Binding-site contacts:
Ligand atom C02 contacts residue KUG1 of chain 1.N at 0.3 Å.
Ligand atom O15 contacts residue GLY118 of chain 1.C at 3.1 Å (h-bond).
Ligand atom C12 contacts residue KUG1 of chain 1.N at 0.5 Å.
Ligand atom C11 contacts residue KUG1 of chain 1.N at 0.6 Å.
Ligand atom C07 contacts residue KUG1 of chain 1.N at 0.4 Å.
Ligand atom C14 contacts residue ARG52 of chain 1.C at 3.3 Å.
Ligand atom C14 contacts residue KUG1 of chain 1.N at 0.9 Å.
Ligand atom O17 contacts residue SO41 of chain 1.O at 3.0 Å (h-bond).
Ligand atom O15 contacts residue KUG1 of chain 1.N at 0.7 Å (h-bond).
Ligand atom C03 contacts residue SO41 of chain 1.S at 3.4 Å.
Ligand atom O15 contacts residue SO41 of chain 1.O at 3.1 Å (h-bond).
Ligand atom C12 contacts residue THR48 of chain 1.C at 3.5 Å.
Ligand atom C10 contacts residue KUG1 of chain 1.N at 0.9 Å.
Ligand atom O16 contacts residue ALA117 of chain 1.C at 3.6 Å.
Ligand atom C03 contacts residue LEU150 of chain 1.D at 3.3 Å (hydrophobic).
Ligand atom C01 contacts residue KUG1 of chain 1.N at 0.2 Å.
Ligand atom O16 contacts residue KUG1 of chain 1.N at 0.7 Å (h-bond).
Ligand atom C13 contacts residue THR48 of chain 1.C at 3.4 Å.
Ligand atom C02 contacts residue SO41 of chain 1.S at 2.8 Å.
Ligand atom O15 contacts residue LYS22 of chain 1.C at 2.4 Å (salt-bridge).
Ligand atom C04 contacts residue THR18 of chain 1.C at 3.5 Å.
Ligand atom C08 contacts residue KUG1 of chain 1.N at 0.7 Å.
Ligand atom O15 contacts residue GLY19 of chain 1.C at 3.5 Å (h-bond).
Ligand atom C10 contacts residue THR18 of chain 1.C at 3.2 Å.
Ligand atom O17 contacts residue LYS22 of chain 1.C at 3.0 Å (salt-bridge).
Ligand atom C06 contacts residue KUG1 of chain 1.N at 0.1 Å.
Ligand atom C04 contacts residue KUG1 of chain 1.N at 0.3 Å.
Ligand atom C08 contacts residue SO41 of chain 1.O at 3.1 Å.
Ligand atom O17 contacts residue KUG1 of chain 1.N at 0.3 Å (h-bond).
Ligand atom C01 contacts residue VAL122 of chain 1.C at 3.2 Å (hydrophobic).
Ligand atom C06 contacts residue ALA117 of chain 1.C at 3.1 Å (hydrophobic).
Ligand atom C05 contacts residue KUG1 of chain 1.N at 0.2 Å.
Ligand atom C09 contacts residue KUG1 of chain 1.N at 0.2 Å.
Ligand atom C09 contacts residue SO41 of chain 1.O at 2.8 Å.
Ligand atom C08 contacts residue THR18 of chain 1.C at 3.0 Å.
Ligand atom C13 contacts residue KUG1 of chain 1.N at 0.8 Å.
Ligand atom C09 contacts residue LYS22 of chain 1.C at 3.1 Å.
Ligand atom O15 contacts residue THR18 of chain 1.C at 3.2 Å.
Ligand atom C06 contacts residue PRO81 of chain 1.C at 3.4 Å (hydrophobic).
Ligand atom C03 contacts residue KUG1 of chain 1.N at 0.4 Å.

Sequence of chain 1.C:
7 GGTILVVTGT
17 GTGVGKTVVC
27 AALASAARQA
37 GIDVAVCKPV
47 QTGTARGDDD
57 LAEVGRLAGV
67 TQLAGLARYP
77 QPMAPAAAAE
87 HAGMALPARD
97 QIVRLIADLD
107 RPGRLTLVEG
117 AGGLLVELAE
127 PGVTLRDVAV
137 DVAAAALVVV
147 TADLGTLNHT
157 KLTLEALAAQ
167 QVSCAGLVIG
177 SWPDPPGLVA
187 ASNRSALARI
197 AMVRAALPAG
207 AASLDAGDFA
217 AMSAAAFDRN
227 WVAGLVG

Sequence of chain 1.D:
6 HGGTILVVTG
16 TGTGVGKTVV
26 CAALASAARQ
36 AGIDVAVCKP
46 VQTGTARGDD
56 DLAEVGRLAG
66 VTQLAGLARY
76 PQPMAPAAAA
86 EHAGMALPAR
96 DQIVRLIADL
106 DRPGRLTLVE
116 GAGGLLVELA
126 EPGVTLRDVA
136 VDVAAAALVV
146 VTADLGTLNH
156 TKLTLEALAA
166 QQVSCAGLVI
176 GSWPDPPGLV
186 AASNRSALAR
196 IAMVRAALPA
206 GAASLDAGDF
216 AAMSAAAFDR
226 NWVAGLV

A small-molecule ligand and the protein it binds are described below.
Small molecule (SMILES): O=C(O)C[C@@H]1CCC[C@H]1C(=O)c1ccccc1